Sequence of chain 1.C:
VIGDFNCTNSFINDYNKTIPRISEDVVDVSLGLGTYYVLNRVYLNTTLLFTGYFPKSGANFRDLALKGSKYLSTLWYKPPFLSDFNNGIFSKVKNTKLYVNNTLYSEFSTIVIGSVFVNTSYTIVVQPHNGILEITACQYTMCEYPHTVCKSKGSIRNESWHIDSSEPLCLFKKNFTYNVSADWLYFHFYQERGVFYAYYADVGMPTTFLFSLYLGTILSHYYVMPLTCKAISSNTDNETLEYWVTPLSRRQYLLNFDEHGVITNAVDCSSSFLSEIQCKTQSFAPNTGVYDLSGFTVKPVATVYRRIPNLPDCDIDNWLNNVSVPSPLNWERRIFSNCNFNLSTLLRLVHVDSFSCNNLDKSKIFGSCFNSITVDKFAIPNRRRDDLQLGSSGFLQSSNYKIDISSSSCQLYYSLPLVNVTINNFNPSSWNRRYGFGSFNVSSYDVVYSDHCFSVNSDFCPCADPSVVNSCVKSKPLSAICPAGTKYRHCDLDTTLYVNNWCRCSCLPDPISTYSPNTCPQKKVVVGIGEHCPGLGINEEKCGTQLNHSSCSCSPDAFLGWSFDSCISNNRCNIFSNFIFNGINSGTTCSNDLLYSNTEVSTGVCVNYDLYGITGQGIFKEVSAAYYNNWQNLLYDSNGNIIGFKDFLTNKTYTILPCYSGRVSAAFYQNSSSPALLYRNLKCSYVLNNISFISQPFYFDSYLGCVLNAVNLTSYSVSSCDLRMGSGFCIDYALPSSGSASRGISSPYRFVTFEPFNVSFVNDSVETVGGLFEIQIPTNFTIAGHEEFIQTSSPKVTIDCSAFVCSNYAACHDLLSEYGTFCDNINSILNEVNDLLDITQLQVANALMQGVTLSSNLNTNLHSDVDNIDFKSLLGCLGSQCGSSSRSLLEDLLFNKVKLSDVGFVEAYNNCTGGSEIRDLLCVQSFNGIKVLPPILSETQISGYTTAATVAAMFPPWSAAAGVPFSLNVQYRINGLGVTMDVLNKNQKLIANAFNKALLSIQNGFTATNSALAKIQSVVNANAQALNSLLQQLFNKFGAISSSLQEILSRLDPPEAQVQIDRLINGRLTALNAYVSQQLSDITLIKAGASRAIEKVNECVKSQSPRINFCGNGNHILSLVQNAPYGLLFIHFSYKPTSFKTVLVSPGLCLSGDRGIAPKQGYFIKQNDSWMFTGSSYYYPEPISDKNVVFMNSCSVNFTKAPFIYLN

Binding-site contacts:
Ligand atom O5 contacts residue SER194 of chain 1.C at 4.4 Å.
Ligand atom C7 contacts residue ASN192 of chain 1.C at 4.0 Å.
Ligand atom C7 contacts residue ALA195 of chain 1.C at 4.1 Å (hydrophobic).
Ligand atom N2 contacts residue ASN192 of chain 1.C at 2.9 Å (h-bond).
Ligand atom C8 contacts residue ALA195 of chain 1.C at 4.2 Å (hydrophobic).
Ligand atom C3 contacts residue ASN192 of chain 1.C at 3.8 Å.
Ligand atom C2 contacts residue SER194 of chain 1.C at 4.0 Å.
Ligand atom O7 contacts residue SER194 of chain 1.C at 3.1 Å (h-bond).
Ligand atom O5 contacts residue ASN192 of chain 1.C at 2.4 Å (h-bond).
Ligand atom C7 contacts residue SER194 of chain 1.C at 4.0 Å.
Ligand atom O7 contacts residue ALA195 of chain 1.C at 4.0 Å.
Ligand atom C4 contacts residue ASN192 of chain 1.C at 4.2 Å.
Ligand atom C5 contacts residue ASN192 of chain 1.C at 3.7 Å.
Ligand atom C1 contacts residue ASN192 of chain 1.C at 1.4 Å.
Ligand atom C2 contacts residue ASN192 of chain 1.C at 2.5 Å.

This protein binds this small molecule.
Small molecule (SMILES): CC(=O)N[C@@H]1[C@@H](O)[C@H](O)[C@@H](CO)O[C@H]1O